This protein binds this small molecule.
Small molecule (SMILES): CC(=O)N[C@H]1[C@H](O[C@H]2[C@H](O)[C@@H](NC(C)=O)CO[C@@H]2CO)O[C@H](CO)[C@@H](O[C@@H]2O[C@H](CO)[C@@H](O)[C@H](O[C@H]3O[C@H](CO)[C@@H](O)[C@H](O)[C@@H]3O[C@H]3O[C@H](CO)[C@@H](O)[C@H](O)[C@@H]3O[C@H]3O[C@H](CO)[C@@H](O)[C@H](O)[C@@H]3O)[C@@H]2O)[C@@H]1O

Sequence of chain 4.A:
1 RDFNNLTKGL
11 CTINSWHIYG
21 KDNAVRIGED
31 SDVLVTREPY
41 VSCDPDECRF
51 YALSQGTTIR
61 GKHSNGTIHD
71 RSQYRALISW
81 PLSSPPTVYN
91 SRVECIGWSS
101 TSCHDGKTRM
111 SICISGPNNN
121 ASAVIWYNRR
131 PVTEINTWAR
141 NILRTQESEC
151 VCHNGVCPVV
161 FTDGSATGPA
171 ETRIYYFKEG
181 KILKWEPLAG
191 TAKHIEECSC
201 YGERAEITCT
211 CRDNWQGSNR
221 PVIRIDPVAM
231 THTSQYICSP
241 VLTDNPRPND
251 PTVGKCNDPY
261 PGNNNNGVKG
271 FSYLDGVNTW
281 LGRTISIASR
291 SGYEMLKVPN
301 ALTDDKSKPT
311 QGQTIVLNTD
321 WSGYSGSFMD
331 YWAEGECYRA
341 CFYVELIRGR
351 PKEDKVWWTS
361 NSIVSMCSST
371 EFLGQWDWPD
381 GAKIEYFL

Sequence of chain 2.A:
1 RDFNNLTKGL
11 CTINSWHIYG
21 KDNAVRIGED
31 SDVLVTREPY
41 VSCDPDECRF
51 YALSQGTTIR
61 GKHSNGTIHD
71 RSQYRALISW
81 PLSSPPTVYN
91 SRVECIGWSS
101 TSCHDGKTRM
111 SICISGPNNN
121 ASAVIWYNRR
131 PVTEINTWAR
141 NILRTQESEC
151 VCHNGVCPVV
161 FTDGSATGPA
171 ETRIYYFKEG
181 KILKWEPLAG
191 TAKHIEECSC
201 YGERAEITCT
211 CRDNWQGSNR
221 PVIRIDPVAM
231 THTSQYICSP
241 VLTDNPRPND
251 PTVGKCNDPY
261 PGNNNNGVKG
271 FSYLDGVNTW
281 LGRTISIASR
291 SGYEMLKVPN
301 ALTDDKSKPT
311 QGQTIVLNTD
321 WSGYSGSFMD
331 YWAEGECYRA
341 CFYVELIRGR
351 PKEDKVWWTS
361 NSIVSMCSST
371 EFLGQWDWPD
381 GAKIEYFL

Binding-site contacts:
Ligand atom C4 contacts residue GLU294 of chain 4.A at 3.5 Å.
Ligand atom O3 contacts residue ASN249 of chain 4.A at 2.8 Å (h-bond).
Ligand atom O3 contacts residue ASP250 of chain 4.A at 2.8 Å (salt-bridge).
Ligand atom O6 contacts residue MAN1 of chain 2.C at 2.4 Å (h-bond).
Ligand atom C6 contacts residue MAN1 of chain 2.C at 2.9 Å.
Ligand atom O2 contacts residue LEU296 of chain 4.A at 3.3 Å.
Ligand atom C6 contacts residue LEU373 of chain 4.A at 3.5 Å (hydrophobic).
Ligand atom O6 contacts residue ASP250 of chain 4.A at 2.5 Å (salt-bridge).
Ligand atom C1 contacts residue ASN120 of chain 2.A at 1.4 Å.
Ligand atom O2 contacts residue GLY312 of chain 4.A at 3.0 Å.
Ligand atom O3 contacts residue GLN311 of chain 4.A at 3.4 Å.
Ligand atom C6 contacts residue ASP250 of chain 4.A at 3.5 Å.
Ligand atom O5 contacts residue GLN375 of chain 4.A at 3.4 Å (h-bond).
Ligand atom C3 contacts residue GLY312 of chain 4.A at 3.2 Å.
Ligand atom C6 contacts residue ILE285 of chain 4.A at 3.4 Å (hydrophobic).
Ligand atom O6 contacts residue LYS308 of chain 4.A at 3.4 Å (salt-bridge).
Ligand atom N2 contacts residue ASN120 of chain 2.A at 2.9 Å (h-bond).
Ligand atom O3 contacts residue LEU296 of chain 4.A at 3.6 Å.
Ligand atom O4 contacts residue ILE287 of chain 4.A at 3.4 Å.
Ligand atom O4 contacts residue ARG247 of chain 4.A at 3.2 Å (salt-bridge).
Ligand atom O6 contacts residue ILE285 of chain 4.A at 2.9 Å (h-bond).
Ligand atom O3 contacts residue ARG283 of chain 4.A at 3.0 Å (salt-bridge).
Ligand atom O4 contacts residue GLU294 of chain 4.A at 2.8 Å (salt-bridge).
Ligand atom O4 contacts residue GLY312 of chain 4.A at 3.7 Å.
Ligand atom O3 contacts residue GLY312 of chain 4.A at 3.0 Å (h-bond).
Ligand atom C2 contacts residue ASN120 of chain 2.A at 2.4 Å.
Ligand atom C6 contacts residue PRO309 of chain 4.A at 3.5 Å (hydrophobic).
Ligand atom C3 contacts residue GLU294 of chain 4.A at 3.3 Å.
Ligand atom C5 contacts residue ASN120 of chain 2.A at 3.7 Å.
Ligand atom O5 contacts residue ASP250 of chain 4.A at 3.5 Å (salt-bridge).
Ligand atom O6 contacts residue THR310 of chain 4.A at 3.7 Å.
Ligand atom O3 contacts residue GLU294 of chain 4.A at 2.7 Å (salt-bridge).
Ligand atom O5 contacts residue ASN120 of chain 2.A at 2.4 Å (h-bond).
Ligand atom C8 contacts residue GLN311 of chain 4.A at 3.8 Å.
Ligand atom O5 contacts residue GLY374 of chain 4.A at 3.2 Å.
Ligand atom O6 contacts residue GLN375 of chain 4.A at 3.0 Å.
Ligand atom C7 contacts residue ASN120 of chain 2.A at 3.7 Å.
Ligand atom C3 contacts residue ASN120 of chain 2.A at 3.7 Å.
Ligand atom O2 contacts residue ASN249 of chain 4.A at 2.9 Å (h-bond).
Ligand atom C6 contacts residue THR310 of chain 4.A at 3.7 Å.